Binding-site contacts:
Ligand atom N2 contacts residue ASN788 of chain 1.C at 3.0 Å (h-bond).
Ligand atom C7 contacts residue ASN788 of chain 1.C at 3.9 Å.
Ligand atom O5 contacts residue ASN788 of chain 1.C at 2.3 Å (h-bond).
Ligand atom O6 contacts residue GLN791 of chain 1.C at 4.1 Å.
Ligand atom C1 contacts residue ASN788 of chain 1.C at 1.4 Å.
Ligand atom C3 contacts residue ASN788 of chain 1.C at 3.8 Å.
Ligand atom C1 contacts residue SER790 of chain 1.C at 3.7 Å.
Ligand atom O7 contacts residue ASN788 of chain 1.C at 4.4 Å.
Ligand atom C2 contacts residue ASN788 of chain 1.C at 2.4 Å.
Ligand atom C5 contacts residue ASN788 of chain 1.C at 3.6 Å.
Ligand atom C4 contacts residue ASN788 of chain 1.C at 4.1 Å.
Ligand atom O5 contacts residue SER790 of chain 1.C at 4.1 Å.

This small molecule binds to this protein.
Small molecule (SMILES): CC(=O)N[C@H]1[C@H](O[C@H]2[C@H](O)[C@@H](NC(C)=O)CO[C@@H]2CO)O[C@H](CO)[C@@H](O)[C@@H]1O

Sequence of chain 1.C:
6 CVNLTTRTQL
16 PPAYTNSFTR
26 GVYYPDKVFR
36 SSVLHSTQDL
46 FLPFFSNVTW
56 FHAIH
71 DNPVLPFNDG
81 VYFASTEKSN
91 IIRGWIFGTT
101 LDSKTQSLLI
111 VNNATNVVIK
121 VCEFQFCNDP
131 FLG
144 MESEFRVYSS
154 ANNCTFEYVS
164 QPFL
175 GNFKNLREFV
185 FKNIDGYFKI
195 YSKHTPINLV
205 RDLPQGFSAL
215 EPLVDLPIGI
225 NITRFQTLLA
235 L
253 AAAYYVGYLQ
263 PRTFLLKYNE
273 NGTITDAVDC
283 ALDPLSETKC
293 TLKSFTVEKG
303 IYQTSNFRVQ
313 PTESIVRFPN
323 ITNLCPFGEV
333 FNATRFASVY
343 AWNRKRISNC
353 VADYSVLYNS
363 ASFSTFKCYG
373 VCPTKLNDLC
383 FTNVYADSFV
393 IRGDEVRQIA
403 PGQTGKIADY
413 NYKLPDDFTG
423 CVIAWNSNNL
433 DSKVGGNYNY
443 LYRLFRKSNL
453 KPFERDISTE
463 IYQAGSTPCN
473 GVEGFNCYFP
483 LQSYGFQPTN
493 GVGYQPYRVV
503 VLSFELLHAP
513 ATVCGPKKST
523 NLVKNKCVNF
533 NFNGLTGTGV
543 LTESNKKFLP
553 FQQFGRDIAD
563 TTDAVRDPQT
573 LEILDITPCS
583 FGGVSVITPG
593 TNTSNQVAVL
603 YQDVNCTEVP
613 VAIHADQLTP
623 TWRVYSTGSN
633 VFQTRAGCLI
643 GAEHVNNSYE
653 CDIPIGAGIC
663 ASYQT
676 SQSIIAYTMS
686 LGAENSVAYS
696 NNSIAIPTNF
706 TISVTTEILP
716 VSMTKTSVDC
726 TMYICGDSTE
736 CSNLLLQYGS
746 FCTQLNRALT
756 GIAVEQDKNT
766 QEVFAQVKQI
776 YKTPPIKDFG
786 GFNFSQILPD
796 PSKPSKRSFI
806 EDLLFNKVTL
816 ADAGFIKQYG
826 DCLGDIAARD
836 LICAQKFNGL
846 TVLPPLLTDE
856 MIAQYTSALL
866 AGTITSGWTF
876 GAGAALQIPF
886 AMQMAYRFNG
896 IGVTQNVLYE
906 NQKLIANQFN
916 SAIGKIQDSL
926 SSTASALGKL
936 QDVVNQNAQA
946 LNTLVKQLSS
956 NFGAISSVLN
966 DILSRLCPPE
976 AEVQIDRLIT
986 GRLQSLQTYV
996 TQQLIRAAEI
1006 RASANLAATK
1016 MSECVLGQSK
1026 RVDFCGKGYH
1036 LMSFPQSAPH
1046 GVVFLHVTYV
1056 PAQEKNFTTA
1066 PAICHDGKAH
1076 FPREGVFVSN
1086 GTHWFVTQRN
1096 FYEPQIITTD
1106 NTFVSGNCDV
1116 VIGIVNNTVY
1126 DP